Sequence of chain 10.C:
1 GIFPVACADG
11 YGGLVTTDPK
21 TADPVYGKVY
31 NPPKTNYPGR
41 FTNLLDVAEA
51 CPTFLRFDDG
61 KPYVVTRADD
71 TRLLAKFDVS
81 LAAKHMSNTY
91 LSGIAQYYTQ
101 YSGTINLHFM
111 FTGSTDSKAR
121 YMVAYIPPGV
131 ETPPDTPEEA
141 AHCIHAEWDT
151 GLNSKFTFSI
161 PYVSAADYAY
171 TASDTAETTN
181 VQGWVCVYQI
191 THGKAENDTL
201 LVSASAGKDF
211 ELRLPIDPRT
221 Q

Sequence of chain 6.B:
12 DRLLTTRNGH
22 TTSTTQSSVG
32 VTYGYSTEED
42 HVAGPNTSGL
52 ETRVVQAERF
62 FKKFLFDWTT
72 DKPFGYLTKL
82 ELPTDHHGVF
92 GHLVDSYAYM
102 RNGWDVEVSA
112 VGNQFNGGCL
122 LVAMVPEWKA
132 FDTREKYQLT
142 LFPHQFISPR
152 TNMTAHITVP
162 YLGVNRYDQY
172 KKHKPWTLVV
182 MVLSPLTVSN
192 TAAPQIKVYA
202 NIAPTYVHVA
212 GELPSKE

The protein below binds the small molecule below.
Small molecule (SMILES): O=C(O)[C@@H]1O[C@@H](O[C@H]2[C@H](O)[C@@H](NS(=O)(=O)O)[C@@H](O)O[C@@H]2COS(=O)(=O)O)[C@H](OS(=O)(=O)O)[C@@H](O)[C@@H]1O[C@H]1O[C@H](COS(=O)(=O)O)[C@@H](O)[C@H](O)[C@H]1NS(=O)(=O)O

Sequence of chain 6.A:
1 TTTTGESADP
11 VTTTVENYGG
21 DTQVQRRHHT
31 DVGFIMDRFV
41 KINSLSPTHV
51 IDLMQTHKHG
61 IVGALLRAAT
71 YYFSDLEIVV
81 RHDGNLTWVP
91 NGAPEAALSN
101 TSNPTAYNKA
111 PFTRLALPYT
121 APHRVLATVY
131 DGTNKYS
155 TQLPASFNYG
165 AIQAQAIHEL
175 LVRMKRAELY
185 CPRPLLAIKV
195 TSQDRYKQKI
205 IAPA

Binding-site contacts:
Ligand atom O2S contacts residue ARG56 of chain 10.C at 4.1 Å.
Ligand atom O4S contacts residue ARG56 of chain 10.C at 2.5 Å (salt-bridge).
Ligand atom O2S contacts residue ASP58 of chain 10.C at 2.3 Å (salt-bridge).
Ligand atom C2 contacts residue LYS193 of chain 6.A at 3.6 Å.
Ligand atom O3 contacts residue LYS193 of chain 6.A at 2.8 Å (salt-bridge).
Ligand atom O6 contacts residue ARG135 of chain 6.B at 3.6 Å.
Ligand atom O5S contacts residue ARG135 of chain 6.B at 3.6 Å.
Ligand atom O2S contacts residue ASP59 of chain 10.C at 3.2 Å.
Ligand atom O3S contacts residue LYS193 of chain 6.A at 3.1 Å (salt-bridge).
Ligand atom C3 contacts residue LYS193 of chain 6.A at 3.6 Å.
Ligand atom O6S contacts residue LYS193 of chain 6.A at 3.4 Å.
Ligand atom C5 contacts residue ARG135 of chain 6.B at 4.1 Å.
Ligand atom O6S contacts residue ARG135 of chain 6.B at 3.7 Å.
Ligand atom C1 contacts residue ASP133 of chain 6.B at 4.0 Å.
Ligand atom O5S contacts residue ASN88 of chain 10.C at 3.0 Å (h-bond).
Ligand atom O5 contacts residue ARG135 of chain 6.B at 3.2 Å.
Ligand atom O5 contacts residue LYS193 of chain 6.A at 3.6 Å.
Ligand atom O1S contacts residue ASP59 of chain 10.C at 3.0 Å.
Ligand atom O1S contacts residue ASP58 of chain 10.C at 4.1 Å.
Ligand atom O6S contacts residue ARG56 of chain 10.C at 3.7 Å.
Ligand atom C4 contacts residue LYS193 of chain 6.A at 3.4 Å.
Ligand atom S2 contacts residue ARG56 of chain 10.C at 3.4 Å (salt-bridge).
Ligand atom S1 contacts residue ASP59 of chain 10.C at 3.7 Å.
Ligand atom C6 contacts residue THR134 of chain 6.B at 3.5 Å.
Ligand atom O3 contacts residue ASP59 of chain 10.C at 4.0 Å.
Ligand atom O3 contacts residue ARG56 of chain 10.C at 3.9 Å.
Ligand atom O4 contacts residue THR195 of chain 6.A at 3.7 Å.
Ligand atom O6B contacts residue LYS193 of chain 6.A at 4.1 Å.
Ligand atom C3 contacts residue ARG56 of chain 10.C at 3.9 Å.
Ligand atom C5 contacts residue THR134 of chain 6.B at 3.9 Å.
Ligand atom S2 contacts residue ARG135 of chain 6.B at 4.0 Å.
Ligand atom O1 contacts residue ASP133 of chain 6.B at 4.1 Å.
Ligand atom O6 contacts residue LYS193 of chain 6.A at 3.5 Å.
Ligand atom S1 contacts residue ASP58 of chain 10.C at 3.7 Å.
Ligand atom O3S contacts residue THR134 of chain 6.B at 3.3 Å (h-bond).
Ligand atom C6 contacts residue ARG135 of chain 6.B at 3.8 Å.
Ligand atom O5S contacts residue ARG56 of chain 10.C at 3.6 Å (salt-bridge).
Ligand atom S2 contacts residue ASN88 of chain 10.C at 4.0 Å.
Ligand atom N2 contacts residue ARG56 of chain 10.C at 3.9 Å.
Ligand atom O6S contacts residue ASN88 of chain 10.C at 3.9 Å.